Sequence of chain 1.B:
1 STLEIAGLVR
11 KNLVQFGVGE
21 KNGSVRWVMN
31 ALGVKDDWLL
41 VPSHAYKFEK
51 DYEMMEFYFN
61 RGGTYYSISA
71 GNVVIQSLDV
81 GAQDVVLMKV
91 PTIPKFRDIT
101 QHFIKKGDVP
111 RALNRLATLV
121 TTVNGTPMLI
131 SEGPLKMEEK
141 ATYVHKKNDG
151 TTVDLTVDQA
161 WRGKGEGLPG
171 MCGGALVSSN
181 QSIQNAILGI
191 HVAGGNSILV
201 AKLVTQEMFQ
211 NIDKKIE

A small-molecule ligand and the protein it binds are described below.
Small molecule (SMILES): CC(C)[C@H](NC(=O)CI)C(=O)N[C@@H](Cc1ccccc1)C(N)=O

Binding-site contacts:
Ligand atom CA contacts residue VAL28 of chain 1.B at 3.6 Å (hydrophobic).
Ligand atom CD1 contacts residue PRO169 of chain 1.B at 4.2 Å (hydrophobic).
Ligand atom CD2 contacts residue ASN124 of chain 1.B at 3.0 Å.
Ligand atom CE1 contacts residue VAL123 of chain 1.B at 3.9 Å (hydrophobic).
Ligand atom CD1 contacts residue ASN124 of chain 1.B at 3.4 Å.
Ligand atom C1 contacts residue CYS172 of chain 1.B at 2.8 Å (hydrophobic).
Ligand atom C2 contacts residue VAL28 of chain 1.B at 3.5 Å (hydrophobic).
Ligand atom CZ contacts residue ASN124 of chain 1.B at 3.6 Å.
Ligand atom O1 contacts residue GLY170 of chain 1.B at 2.9 Å.
Ligand atom CB contacts residue GLY170 of chain 1.B at 3.9 Å.
Ligand atom N contacts residue GLY170 of chain 1.B at 3.4 Å.
Ligand atom C contacts residue PRO169 of chain 1.B at 4.2 Å (hydrophobic).
Ligand atom N2 contacts residue CYS172 of chain 1.B at 3.4 Å (h-bond).
Ligand atom CH3 contacts residue CYS172 of chain 1.B at 1.8 Å (hydrophobic).
Ligand atom O1 contacts residue MET29 of chain 1.B at 4.2 Å.
Ligand atom C1 contacts residue MET171 of chain 1.B at 3.9 Å (hydrophobic).
Ligand atom CA contacts residue PRO169 of chain 1.B at 4.1 Å (hydrophobic).
Ligand atom C1 contacts residue GLY170 of chain 1.B at 3.8 Å.
Ligand atom CA contacts residue GLY170 of chain 1.B at 3.3 Å.
Ligand atom CB contacts residue TRP27 of chain 1.B at 3.9 Å (hydrophobic).
Ligand atom O1 contacts residue CYS172 of chain 1.B at 2.9 Å (h-bond).
Ligand atom C2 contacts residue GLY170 of chain 1.B at 3.5 Å.
Ligand atom CE2 contacts residue ASN124 of chain 1.B at 3.4 Å.
Ligand atom O contacts residue PRO169 of chain 1.B at 3.3 Å.
Ligand atom O2 contacts residue PRO169 of chain 1.B at 3.7 Å.
Ligand atom CG contacts residue ASN124 of chain 1.B at 3.0 Å.
Ligand atom O2 contacts residue GLY170 of chain 1.B at 3.3 Å (h-bond).
Ligand atom CE1 contacts residue ASN124 of chain 1.B at 3.5 Å.
Ligand atom CG2 contacts residue HIS44 of chain 1.B at 3.5 Å.
Ligand atom CG2 contacts residue MET29 of chain 1.B at 3.8 Å (hydrophobic).
Ligand atom CG1 contacts residue VAL28 of chain 1.B at 3.9 Å (hydrophobic).
Ligand atom CH3 contacts residue MET171 of chain 1.B at 4.2 Å (hydrophobic).
Ligand atom N contacts residue VAL28 of chain 1.B at 2.7 Å (h-bond).
Ligand atom CB contacts residue VAL28 of chain 1.B at 3.3 Å (hydrophobic).
Ligand atom CB contacts residue ASN124 of chain 1.B at 3.5 Å.
Ligand atom CD1 contacts residue VAL123 of chain 1.B at 4.1 Å (hydrophobic).
Ligand atom CA2 contacts residue VAL28 of chain 1.B at 3.5 Å (hydrophobic).
Ligand atom CD1 contacts residue GLY170 of chain 1.B at 4.1 Å.
Ligand atom CD2 contacts residue TRP27 of chain 1.B at 3.9 Å (hydrophobic).
Ligand atom O1 contacts residue MET171 of chain 1.B at 3.0 Å (h-bond).